The small molecule below binds the protein below.
Small molecule (SMILES): CC(=O)N[C@H]1[C@H](O[C@H]2[C@H](O)[C@@H](NC(C)=O)CO[C@@H]2CO)O[C@H](CO)[C@@H](O[C@@H]2O[C@H](CO[C@H]3O[C@H](CO)[C@@H](O)[C@H](O)[C@@H]3O)[C@@H](O)[C@H](O)[C@@H]2O)[C@@H]1O

Binding-site contacts:
Ligand atom C2 contacts residue ASN145 of chain 1.D at 2.5 Å.
Ligand atom C2 contacts residue ASN217 of chain 1.D at 4.0 Å.
Ligand atom O7 contacts residue GLU215 of chain 1.D at 3.9 Å.
Ligand atom C3 contacts residue SO41 of chain 1.ZB at 3.5 Å.
Ligand atom O5 contacts residue ASN145 of chain 1.D at 2.4 Å (h-bond).
Ligand atom C3 contacts residue ASN145 of chain 1.D at 3.8 Å.
Ligand atom C7 contacts residue ASN145 of chain 1.D at 3.3 Å.
Ligand atom C7 contacts residue GLU215 of chain 1.D at 3.5 Å.
Ligand atom C1 contacts residue ASN145 of chain 1.D at 1.4 Å.
Ligand atom C6 contacts residue SER147 of chain 1.D at 4.1 Å.
Ligand atom C7 contacts residue SO41 of chain 1.ZB at 4.0 Å.
Ligand atom N2 contacts residue SO41 of chain 1.ZB at 2.9 Å (h-bond).
Ligand atom O3 contacts residue SO41 of chain 1.ZB at 3.6 Å.
Ligand atom O6 contacts residue ASN217 of chain 1.D at 3.3 Å (h-bond).
Ligand atom C8 contacts residue GLU215 of chain 1.D at 3.2 Å.
Ligand atom C5 contacts residue SER147 of chain 1.D at 4.3 Å.
Ligand atom O7 contacts residue ASN145 of chain 1.D at 3.4 Å (h-bond).
Ligand atom C4 contacts residue ASN145 of chain 1.D at 4.2 Å.
Ligand atom C1 contacts residue ASN217 of chain 1.D at 3.5 Å.
Ligand atom C5 contacts residue ASN145 of chain 1.D at 3.7 Å.
Ligand atom C1 contacts residue SO41 of chain 1.ZB at 3.7 Å.
Ligand atom C4 contacts residue ASN217 of chain 1.D at 4.4 Å.
Ligand atom C2 contacts residue SO41 of chain 1.ZB at 3.5 Å.
Ligand atom C8 contacts residue SO41 of chain 1.ZB at 3.4 Å.
Ligand atom N2 contacts residue ASN145 of chain 1.D at 2.9 Å (h-bond).
Ligand atom C5 contacts residue ASN217 of chain 1.D at 4.0 Å.
Ligand atom C6 contacts residue ASN217 of chain 1.D at 4.2 Å.
Ligand atom O5 contacts residue SER147 of chain 1.D at 4.3 Å.
Ligand atom N2 contacts residue GLU215 of chain 1.D at 4.2 Å.
Ligand atom C8 contacts residue ASN145 of chain 1.D at 4.5 Å.
Ligand atom O5 contacts residue ASN217 of chain 1.D at 2.9 Å (h-bond).

Sequence of chain 1.D:
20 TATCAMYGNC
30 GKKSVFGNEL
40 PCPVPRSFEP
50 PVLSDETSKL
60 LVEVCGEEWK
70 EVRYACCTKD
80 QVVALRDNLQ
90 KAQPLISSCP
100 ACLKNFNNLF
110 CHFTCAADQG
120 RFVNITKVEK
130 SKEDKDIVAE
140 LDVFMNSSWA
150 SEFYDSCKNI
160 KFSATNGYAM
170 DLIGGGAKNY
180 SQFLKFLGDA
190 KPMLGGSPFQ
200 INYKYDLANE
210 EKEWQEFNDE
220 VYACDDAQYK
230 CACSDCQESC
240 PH